This protein binds this small molecule.
Small molecule (SMILES): CC(=O)N[C@H]1[C@H](O[C@H]2[C@H](O)[C@@H](NC(C)=O)CO[C@@H]2CO)O[C@H](CO)[C@@H](O[C@@H]2O[C@H](CO)[C@@H](O)[C@H](O)[C@@H]2O)[C@@H]1O

Sequence of chain 1.C:
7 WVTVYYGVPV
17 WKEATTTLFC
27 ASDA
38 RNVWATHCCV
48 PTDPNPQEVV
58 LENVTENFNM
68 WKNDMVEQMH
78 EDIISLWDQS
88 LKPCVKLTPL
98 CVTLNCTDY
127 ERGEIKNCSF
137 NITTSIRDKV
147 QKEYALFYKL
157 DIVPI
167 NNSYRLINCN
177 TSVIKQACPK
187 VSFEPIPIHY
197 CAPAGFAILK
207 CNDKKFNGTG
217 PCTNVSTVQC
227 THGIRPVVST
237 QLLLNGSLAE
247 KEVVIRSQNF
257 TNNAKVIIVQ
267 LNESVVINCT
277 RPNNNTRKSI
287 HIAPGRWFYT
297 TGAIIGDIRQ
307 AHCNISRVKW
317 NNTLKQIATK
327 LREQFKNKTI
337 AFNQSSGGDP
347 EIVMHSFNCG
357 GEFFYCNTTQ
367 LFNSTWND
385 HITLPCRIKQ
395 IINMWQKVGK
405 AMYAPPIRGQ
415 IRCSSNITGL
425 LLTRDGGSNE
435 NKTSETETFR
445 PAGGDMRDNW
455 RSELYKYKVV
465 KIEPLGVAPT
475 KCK

Sequence of chain 1.E:
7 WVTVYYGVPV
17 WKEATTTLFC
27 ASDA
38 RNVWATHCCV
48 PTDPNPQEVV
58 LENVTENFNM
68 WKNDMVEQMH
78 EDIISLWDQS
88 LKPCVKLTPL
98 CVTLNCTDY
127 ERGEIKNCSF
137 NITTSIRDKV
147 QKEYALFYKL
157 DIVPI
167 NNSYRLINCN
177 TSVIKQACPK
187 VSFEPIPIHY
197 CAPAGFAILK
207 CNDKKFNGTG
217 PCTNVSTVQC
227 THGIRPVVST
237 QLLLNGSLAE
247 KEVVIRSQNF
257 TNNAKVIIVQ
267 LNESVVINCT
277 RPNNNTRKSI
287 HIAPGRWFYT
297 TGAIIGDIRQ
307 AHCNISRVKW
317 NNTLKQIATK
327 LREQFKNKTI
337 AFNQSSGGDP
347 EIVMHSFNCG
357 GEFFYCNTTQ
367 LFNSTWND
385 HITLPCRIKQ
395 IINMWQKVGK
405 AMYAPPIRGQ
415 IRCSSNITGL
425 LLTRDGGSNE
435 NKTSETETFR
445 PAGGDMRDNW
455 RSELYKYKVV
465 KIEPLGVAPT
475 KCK

Binding-site contacts:
Ligand atom N2 contacts residue ASN176 of chain 1.C at 2.9 Å (h-bond).
Ligand atom C6 contacts residue VAL159 of chain 1.C at 4.0 Å (hydrophobic).
Ligand atom O7 contacts residue ARG143 of chain 1.E at 3.6 Å.
Ligand atom C8 contacts residue VAL159 of chain 1.C at 3.7 Å (hydrophobic).
Ligand atom O5 contacts residue ASN176 of chain 1.C at 2.5 Å (h-bond).
Ligand atom C4 contacts residue ASN176 of chain 1.C at 4.4 Å.
Ligand atom C8 contacts residue THR177 of chain 1.C at 3.8 Å.
Ligand atom N2 contacts residue THR177 of chain 1.C at 3.9 Å.
Ligand atom C6 contacts residue ILE161 of chain 1.C at 4.2 Å (hydrophobic).
Ligand atom O7 contacts residue HIS287 of chain 1.E at 4.2 Å.
Ligand atom C5 contacts residue ASN176 of chain 1.C at 3.8 Å.
Ligand atom O7 contacts residue ASN176 of chain 1.C at 3.8 Å.
Ligand atom O6 contacts residue ILE161 of chain 1.C at 3.6 Å.
Ligand atom C1 contacts residue ASN176 of chain 1.C at 1.5 Å.
Ligand atom C7 contacts residue THR177 of chain 1.C at 4.3 Å.
Ligand atom C8 contacts residue PRO160 of chain 1.C at 3.2 Å (hydrophobic).
Ligand atom C8 contacts residue ASN176 of chain 1.C at 3.6 Å.
Ligand atom C7 contacts residue ARG143 of chain 1.E at 4.5 Å.
Ligand atom C3 contacts residue ASN176 of chain 1.C at 3.9 Å.
Ligand atom C2 contacts residue ASN176 of chain 1.C at 2.5 Å.
Ligand atom C7 contacts residue ASN176 of chain 1.C at 3.5 Å.
Ligand atom C8 contacts residue HIS287 of chain 1.E at 3.8 Å.